Binding-site contacts:
Ligand atom O1 contacts residue CYS138 of chain 1.B at 4.2 Å.
Ligand atom O7 contacts residue SER72 of chain 1.B at 4.0 Å.
Ligand atom O4 contacts residue GLU61 of chain 1.B at 2.8 Å (salt-bridge).
Ligand atom C8 contacts residue GLY71 of chain 1.B at 3.7 Å.
Ligand atom C1 contacts residue SER139 of chain 1.B at 3.7 Å.
Ligand atom C6 contacts residue SER139 of chain 1.B at 1.4 Å.
Ligand atom C3 contacts residue THR73 of chain 1.B at 3.9 Å.
Ligand atom O3 contacts residue THR73 of chain 1.B at 3.4 Å (h-bond).
Ligand atom C6 contacts residue ARG119 of chain 1.B at 3.5 Å.
Ligand atom O3 contacts residue CIT1 of chain 1.F at 3.7 Å.
Ligand atom O3 contacts residue GLU61 of chain 1.B at 3.7 Å.
Ligand atom C4 contacts residue GLU61 of chain 1.B at 4.0 Å.
Ligand atom N2 contacts residue THR73 of chain 1.B at 4.2 Å.
Ligand atom C4 contacts residue SER139 of chain 1.B at 3.6 Å.
Ligand atom O4 contacts residue THR73 of chain 1.B at 3.4 Å (h-bond).
Ligand atom O5 contacts residue CYS138 of chain 1.B at 4.5 Å.
Ligand atom C1 contacts residue THR73 of chain 1.B at 3.7 Å.
Ligand atom C3 contacts residue GLU61 of chain 1.B at 4.4 Å.
Ligand atom O1 contacts residue THR73 of chain 1.B at 3.3 Å.
Ligand atom C5 contacts residue SER139 of chain 1.B at 2.2 Å.
Ligand atom C5 contacts residue SER114 of chain 1.B at 4.2 Å.
Ligand atom O7 contacts residue THR73 of chain 1.B at 3.6 Å.
Ligand atom C4 contacts residue ARG119 of chain 1.B at 4.1 Å.
Ligand atom C7 contacts residue SER72 of chain 1.B at 4.4 Å.
Ligand atom C8 contacts residue THR73 of chain 1.B at 4.1 Å.
Ligand atom O4 contacts residue SER139 of chain 1.B at 3.8 Å.
Ligand atom O5 contacts residue SER139 of chain 1.B at 2.4 Å (h-bond).
Ligand atom C4 contacts residue THR73 of chain 1.B at 4.2 Å.
Ligand atom C7 contacts residue THR73 of chain 1.B at 3.9 Å.
Ligand atom C8 contacts residue SER72 of chain 1.B at 3.8 Å.
Ligand atom C2 contacts residue THR73 of chain 1.B at 3.5 Å.
Ligand atom O1 contacts residue SER139 of chain 1.B at 4.4 Å.
Ligand atom O5 contacts residue THR73 of chain 1.B at 3.6 Å.
Ligand atom C6 contacts residue SER114 of chain 1.B at 3.7 Å.
Ligand atom O4 contacts residue ARG119 of chain 1.B at 3.0 Å.

A protein and the small-molecule ligand that binds it are described below.
Small molecule (SMILES): CC(=O)N[C@@H]1[C@@H](O)[C@@H](O)[C@@H](CO)O[C@H]1O

Sequence of chain 1.B:
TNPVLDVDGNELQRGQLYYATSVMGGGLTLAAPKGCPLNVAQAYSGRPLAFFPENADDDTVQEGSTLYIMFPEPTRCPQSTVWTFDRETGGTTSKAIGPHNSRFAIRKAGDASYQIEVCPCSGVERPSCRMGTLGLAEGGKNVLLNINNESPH